Sequence of chain 1.D:
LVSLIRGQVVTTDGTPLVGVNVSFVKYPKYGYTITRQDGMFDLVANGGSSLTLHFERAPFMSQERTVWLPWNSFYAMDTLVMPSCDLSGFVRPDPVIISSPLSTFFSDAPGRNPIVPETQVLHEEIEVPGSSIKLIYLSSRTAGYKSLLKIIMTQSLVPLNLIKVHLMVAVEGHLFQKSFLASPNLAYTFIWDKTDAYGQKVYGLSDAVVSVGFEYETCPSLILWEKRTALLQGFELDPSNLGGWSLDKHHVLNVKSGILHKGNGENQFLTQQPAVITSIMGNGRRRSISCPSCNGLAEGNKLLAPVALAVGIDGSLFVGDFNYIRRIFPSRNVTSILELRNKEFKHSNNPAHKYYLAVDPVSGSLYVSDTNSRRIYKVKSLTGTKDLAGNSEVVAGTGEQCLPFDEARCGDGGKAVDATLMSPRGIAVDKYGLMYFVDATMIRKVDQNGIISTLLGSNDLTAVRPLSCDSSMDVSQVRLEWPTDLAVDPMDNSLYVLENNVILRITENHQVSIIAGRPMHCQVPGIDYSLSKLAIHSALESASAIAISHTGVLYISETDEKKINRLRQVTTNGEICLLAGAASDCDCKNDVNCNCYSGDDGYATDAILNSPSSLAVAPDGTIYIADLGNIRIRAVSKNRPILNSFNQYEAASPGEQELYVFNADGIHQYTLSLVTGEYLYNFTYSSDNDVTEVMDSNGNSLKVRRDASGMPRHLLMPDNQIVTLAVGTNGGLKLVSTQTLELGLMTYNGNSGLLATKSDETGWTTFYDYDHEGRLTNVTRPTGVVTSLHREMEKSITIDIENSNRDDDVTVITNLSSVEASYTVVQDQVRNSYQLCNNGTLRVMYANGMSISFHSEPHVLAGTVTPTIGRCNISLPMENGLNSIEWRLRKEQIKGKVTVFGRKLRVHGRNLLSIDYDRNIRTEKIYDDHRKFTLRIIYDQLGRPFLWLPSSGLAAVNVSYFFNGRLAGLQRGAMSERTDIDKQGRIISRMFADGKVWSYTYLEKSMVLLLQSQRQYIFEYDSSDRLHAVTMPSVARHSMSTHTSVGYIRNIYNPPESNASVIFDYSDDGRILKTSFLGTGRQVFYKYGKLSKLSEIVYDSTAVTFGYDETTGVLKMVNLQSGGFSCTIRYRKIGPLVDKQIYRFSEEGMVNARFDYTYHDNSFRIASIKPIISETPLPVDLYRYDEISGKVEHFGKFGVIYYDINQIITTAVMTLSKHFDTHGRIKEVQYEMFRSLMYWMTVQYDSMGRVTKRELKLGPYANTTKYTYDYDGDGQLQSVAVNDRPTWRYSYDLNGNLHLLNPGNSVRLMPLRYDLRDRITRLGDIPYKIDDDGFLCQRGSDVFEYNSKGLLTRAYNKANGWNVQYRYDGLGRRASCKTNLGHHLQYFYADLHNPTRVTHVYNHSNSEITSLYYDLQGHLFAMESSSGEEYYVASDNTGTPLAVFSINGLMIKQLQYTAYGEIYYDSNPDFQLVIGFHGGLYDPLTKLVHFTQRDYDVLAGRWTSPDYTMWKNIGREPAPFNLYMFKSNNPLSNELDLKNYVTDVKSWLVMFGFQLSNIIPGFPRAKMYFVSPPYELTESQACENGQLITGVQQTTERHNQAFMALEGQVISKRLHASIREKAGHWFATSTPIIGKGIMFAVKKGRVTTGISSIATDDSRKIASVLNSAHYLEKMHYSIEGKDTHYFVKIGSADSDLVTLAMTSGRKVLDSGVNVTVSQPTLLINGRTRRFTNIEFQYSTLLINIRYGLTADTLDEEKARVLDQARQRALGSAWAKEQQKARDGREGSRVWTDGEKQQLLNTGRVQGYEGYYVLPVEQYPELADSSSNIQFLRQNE

Binding-site contacts:
Ligand atom C1 contacts residue TYR689 of chain 1.D at 4.2 Å (hydrophobic).
Ligand atom C3 contacts residue ASN692 of chain 1.D at 3.8 Å.
Ligand atom C2 contacts residue ASN692 of chain 1.D at 2.5 Å.
Ligand atom C8 contacts residue SER707 of chain 1.D at 4.3 Å.
Ligand atom C7 contacts residue MET705 of chain 1.D at 3.9 Å (hydrophobic).
Ligand atom C4 contacts residue ASN692 of chain 1.D at 4.2 Å.
Ligand atom C6 contacts residue TYR689 of chain 1.D at 3.9 Å (hydrophobic).
Ligand atom C8 contacts residue MET705 of chain 1.D at 3.9 Å (hydrophobic).
Ligand atom O7 contacts residue TYR689 of chain 1.D at 3.4 Å.
Ligand atom C7 contacts residue TYR689 of chain 1.D at 3.9 Å (hydrophobic).
Ligand atom C6 contacts residue TYR680 of chain 1.D at 4.1 Å (hydrophobic).
Ligand atom O7 contacts residue ASN692 of chain 1.D at 3.6 Å (h-bond).
Ligand atom C5 contacts residue ASN692 of chain 1.D at 3.6 Å.
Ligand atom O6 contacts residue TYR680 of chain 1.D at 3.4 Å (h-bond).
Ligand atom C5 contacts residue TYR689 of chain 1.D at 3.9 Å (hydrophobic).
Ligand atom N2 contacts residue ASN692 of chain 1.D at 2.9 Å (h-bond).
Ligand atom C1 contacts residue ASN692 of chain 1.D at 1.4 Å.
Ligand atom O5 contacts residue TYR680 of chain 1.D at 3.5 Å.
Ligand atom C8 contacts residue TYR689 of chain 1.D at 3.5 Å (hydrophobic).
Ligand atom C5 contacts residue TYR680 of chain 1.D at 4.4 Å (hydrophobic).
Ligand atom C1 contacts residue TYR680 of chain 1.D at 4.2 Å (hydrophobic).
Ligand atom O5 contacts residue ASN692 of chain 1.D at 2.3 Å (h-bond).
Ligand atom C8 contacts residue ASP706 of chain 1.D at 3.6 Å.
Ligand atom C7 contacts residue ASN692 of chain 1.D at 3.6 Å.
Ligand atom O5 contacts residue TYR689 of chain 1.D at 4.2 Å.
Ligand atom O7 contacts residue MET705 of chain 1.D at 3.5 Å.

The small molecule below binds the protein below.
Small molecule (SMILES): CC(=O)N[C@H]1[C@H](O[C@H]2[C@H](O)[C@@H](NC(C)=O)CO[C@@H]2CO)O[C@H](CO)[C@@H](O)[C@@H]1O